Sequence of chain 1.A:
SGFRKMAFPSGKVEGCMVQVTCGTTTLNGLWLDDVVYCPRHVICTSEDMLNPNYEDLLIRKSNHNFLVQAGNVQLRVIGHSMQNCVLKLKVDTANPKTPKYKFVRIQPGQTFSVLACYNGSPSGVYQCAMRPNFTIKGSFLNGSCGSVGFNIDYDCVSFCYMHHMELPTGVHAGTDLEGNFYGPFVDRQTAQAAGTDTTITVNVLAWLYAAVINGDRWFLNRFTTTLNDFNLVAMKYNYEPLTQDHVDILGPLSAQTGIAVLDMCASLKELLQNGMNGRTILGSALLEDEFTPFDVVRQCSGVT

Binding-site contacts:
Ligand atom C24 contacts residue B1S1 of chain 1.C at 0.2 Å.
Ligand atom N19 contacts residue B1S1 of chain 1.C at 0.1 Å (h-bond).
Ligand atom C6 contacts residue B1S1 of chain 1.C at 0.2 Å.
Ligand atom C3 contacts residue B1S1 of chain 1.C at 0.2 Å.
Ligand atom C17 contacts residue B1S1 of chain 1.C at 0.1 Å.
Ligand atom C20 contacts residue CYS145 of chain 1.A at 2.6 Å (hydrophobic).
Ligand atom O8 contacts residue B1S1 of chain 1.C at 0.2 Å (h-bond).
Ligand atom C14 contacts residue B1S1 of chain 1.C at 0.4 Å.
Ligand atom C4 contacts residue B1S1 of chain 1.C at 0.1 Å.
Ligand atom C7 contacts residue B1S1 of chain 1.C at 0.3 Å.
Ligand atom C27 contacts residue B1S1 of chain 1.C at 0.5 Å.
Ligand atom C29 contacts residue B1S1 of chain 1.C at 0.5 Å.
Ligand atom O30 contacts residue B1S1 of chain 1.C at 0.5 Å (h-bond).
Ligand atom O22 contacts residue CYS145 of chain 1.A at 2.6 Å (h-bond).
Ligand atom O22 contacts residue GLY143 of chain 1.A at 3.3 Å (h-bond).
Ligand atom C21 contacts residue B1S1 of chain 1.C at 0.1 Å.
Ligand atom O30 contacts residue HIS163 of chain 1.A at 2.8 Å (h-bond).
Ligand atom C26 contacts residue B1S1 of chain 1.C at 0.3 Å.
Ligand atom C24 contacts residue CYS145 of chain 1.A at 3.1 Å (hydrophobic).
Ligand atom C25 contacts residue B1S1 of chain 1.C at 0.3 Å.
Ligand atom N11 contacts residue B1S1 of chain 1.C at 0.1 Å (h-bond).
Ligand atom C13 contacts residue B1S1 of chain 1.C at 0.3 Å.
Ligand atom N19 contacts residue HIS164 of chain 1.A at 2.9 Å (h-bond).
Ligand atom C15 contacts residue B1S1 of chain 1.C at 0.6 Å.
Ligand atom O10 contacts residue B1S1 of chain 1.C at 0.2 Å (h-bond).
Ligand atom C12 contacts residue B1S1 of chain 1.C at 0.1 Å.
Ligand atom C21 contacts residue CYS145 of chain 1.A at 1.6 Å (hydrophobic).
Ligand atom N28 contacts residue PHE140 of chain 1.A at 3.3 Å (h-bond).
Ligand atom C9 contacts residue B1S1 of chain 1.C at 0.1 Å.
Ligand atom N28 contacts residue GLU166 of chain 1.A at 3.2 Å (salt-bridge).
Ligand atom O10 contacts residue GLU166 of chain 1.A at 3.1 Å (salt-bridge).
Ligand atom C2 contacts residue B1S1 of chain 1.C at 0.3 Å.
Ligand atom O22 contacts residue B1S1 of chain 1.C at 1.5 Å.
Ligand atom C1 contacts residue B1S1 of chain 1.C at 0.2 Å.
Ligand atom N19 contacts residue CYS145 of chain 1.A at 3.1 Å (h-bond).
Ligand atom C20 contacts residue B1S1 of chain 1.C at 0.1 Å.
Ligand atom C5 contacts residue B1S1 of chain 1.C at 0.2 Å.
Ligand atom O18 contacts residue B1S1 of chain 1.C at 0.2 Å (h-bond).
Ligand atom N28 contacts residue B1S1 of chain 1.C at 0.6 Å (h-bond).
Ligand atom C16 contacts residue B1S1 of chain 1.C at 0.5 Å.

Sequence of chain 2.A:
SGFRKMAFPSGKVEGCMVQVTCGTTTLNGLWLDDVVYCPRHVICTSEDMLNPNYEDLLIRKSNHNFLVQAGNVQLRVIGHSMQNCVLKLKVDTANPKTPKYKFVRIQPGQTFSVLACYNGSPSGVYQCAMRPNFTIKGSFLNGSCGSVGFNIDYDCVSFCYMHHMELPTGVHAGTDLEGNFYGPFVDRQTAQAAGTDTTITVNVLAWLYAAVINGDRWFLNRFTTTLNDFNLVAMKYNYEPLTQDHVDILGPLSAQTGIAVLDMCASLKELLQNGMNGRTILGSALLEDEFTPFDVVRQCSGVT

A protein and the small-molecule ligand that binds it are described below.
Small molecule (SMILES): CC(C)C[C@H](NC(=O)OCc1ccccc1)C(=O)N[C@@H](C[C@@H]1CCNC1=O)[C@@H](O)S(=O)(=O)O